Sequence of chain 1.N:
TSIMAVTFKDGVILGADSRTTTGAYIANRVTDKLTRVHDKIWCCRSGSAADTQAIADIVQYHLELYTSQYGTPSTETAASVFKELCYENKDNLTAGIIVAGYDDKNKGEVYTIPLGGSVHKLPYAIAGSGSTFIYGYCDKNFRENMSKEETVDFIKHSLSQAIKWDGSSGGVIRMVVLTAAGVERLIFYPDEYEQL

Binding-site contacts:
Ligand atom O48 contacts residue THR1 of chain 1.N at 2.3 Å (h-bond).
Ligand atom C51 contacts residue THR1 of chain 1.N at 1.5 Å.
Ligand atom C39 contacts residue GLY47 of chain 1.N at 3.5 Å.
Ligand atom C27 contacts residue THR22 of chain 1.N at 3.0 Å.
Ligand atom C58 contacts residue THR1 of chain 1.N at 2.5 Å.
Ligand atom N4 contacts residue THR22 of chain 1.N at 3.8 Å.
Ligand atom C43 contacts residue THR1 of chain 1.N at 2.7 Å.
Ligand atom O29 contacts residue ALA49 of chain 1.N at 3.1 Å (h-bond).
Ligand atom N41 contacts residue GLY47 of chain 1.N at 2.8 Å (h-bond).
Ligand atom O9 contacts residue THR22 of chain 1.N at 3.7 Å.
Ligand atom C38 contacts residue GLY47 of chain 1.N at 3.5 Å.
Ligand atom O48 contacts residue SER46 of chain 1.N at 3.5 Å.
Ligand atom C38 contacts residue SER48 of chain 1.N at 3.8 Å.
Ligand atom C59 contacts residue SER129 of chain 1.N at 3.8 Å.
Ligand atom O60 contacts residue THR1 of chain 1.N at 3.0 Å (h-bond).
Ligand atom O48 contacts residue GLY47 of chain 1.N at 2.9 Å (h-bond).
Ligand atom O21 contacts residue THR22 of chain 1.N at 3.6 Å.
Ligand atom C28 contacts residue THR21 of chain 1.N at 3.8 Å.
Ligand atom C42 contacts residue THR1 of chain 1.N at 2.3 Å.
Ligand atom C42 contacts residue GLY47 of chain 1.N at 3.6 Å.
Ligand atom N41 contacts residue THR1 of chain 1.N at 3.6 Å.
Ligand atom C13 contacts residue HIS116 of chain 1.H at 3.6 Å.
Ligand atom C46 contacts residue THR20 of chain 1.N at 3.6 Å.
Ligand atom C26 contacts residue ASP120 of chain 1.H at 3.9 Å.
Ligand atom C31 contacts residue GLY47 of chain 1.N at 3.4 Å.
Ligand atom C47 contacts residue THR1 of chain 1.N at 1.4 Å.
Ligand atom N30 contacts residue THR21 of chain 1.N at 3.1 Å (h-bond).
Ligand atom O40 contacts residue THR21 of chain 1.N at 3.4 Å (h-bond).
Ligand atom O21 contacts residue THR21 of chain 1.N at 3.7 Å.
Ligand atom C45 contacts residue ARG45 of chain 1.N at 3.5 Å.
Ligand atom C58 contacts residue SER168 of chain 1.N at 3.3 Å.
Ligand atom C26 contacts residue SER118 of chain 1.H at 3.4 Å.
Ligand atom C59 contacts residue THR1 of chain 1.N at 2.5 Å.
Ligand atom C44 contacts residue THR1 of chain 1.N at 3.6 Å.
Ligand atom C43 contacts residue GLY47 of chain 1.N at 3.3 Å.
Ligand atom C26 contacts residue HIS114 of chain 1.H at 3.6 Å.
Ligand atom C23 contacts residue THR21 of chain 1.N at 3.5 Å.
Ligand atom C27 contacts residue ALA27 of chain 1.N at 3.8 Å (hydrophobic).
Ligand atom C24 contacts residue THR20 of chain 1.N at 3.7 Å.
Ligand atom O40 contacts residue THR20 of chain 1.N at 3.5 Å.

A small-molecule ligand and the protein it binds are described below.
Small molecule (SMILES): CC(C)C[C@H](NC(=O)[C@H](CCc1ccccc1)NC(=O)CN1CCOCC1)C(=O)N[C@@H](Cc1ccccc1)C(=O)N[C@@H](CC(C)C)[C@@H](O)[C@H](C)CO

Sequence of chain 1.H:
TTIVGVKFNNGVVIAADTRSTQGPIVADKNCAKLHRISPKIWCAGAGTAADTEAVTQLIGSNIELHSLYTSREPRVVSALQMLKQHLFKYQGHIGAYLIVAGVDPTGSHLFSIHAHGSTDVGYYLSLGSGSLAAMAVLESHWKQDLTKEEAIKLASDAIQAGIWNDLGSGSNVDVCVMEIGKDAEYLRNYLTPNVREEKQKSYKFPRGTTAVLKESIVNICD